The small molecule below binds the protein below.
Small molecule (SMILES): O=C(Cc1cncc2ccccc12)N(CCC1CCCCC1)Cc1cccs1

Sequence of chain 1.B:
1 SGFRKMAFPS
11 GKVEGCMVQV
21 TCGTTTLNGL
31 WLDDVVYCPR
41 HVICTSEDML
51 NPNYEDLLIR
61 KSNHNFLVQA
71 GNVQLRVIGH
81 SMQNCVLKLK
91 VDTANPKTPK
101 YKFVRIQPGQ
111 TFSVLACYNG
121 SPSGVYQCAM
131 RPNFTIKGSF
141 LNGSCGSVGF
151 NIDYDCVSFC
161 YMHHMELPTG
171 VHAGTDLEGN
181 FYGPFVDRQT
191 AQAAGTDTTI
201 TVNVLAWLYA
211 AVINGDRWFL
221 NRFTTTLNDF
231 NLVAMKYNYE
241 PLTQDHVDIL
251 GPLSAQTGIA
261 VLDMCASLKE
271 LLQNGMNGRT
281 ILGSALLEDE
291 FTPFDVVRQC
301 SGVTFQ

Binding-site contacts:
Ligand atom O contacts residue MET165 of chain 1.A at 3.3 Å.
Ligand atom C4 contacts residue LEU141 of chain 1.A at 3.7 Å (hydrophobic).
Ligand atom C3 contacts residue MET165 of chain 1.A at 3.8 Å (hydrophobic).
Ligand atom O contacts residue GLU166 of chain 1.A at 3.0 Å (salt-bridge).
Ligand atom C3 contacts residue CYS145 of chain 1.A at 3.7 Å (hydrophobic).
Ligand atom C16 contacts residue CYS44 of chain 1.A at 3.7 Å (hydrophobic).
Ligand atom C23 contacts residue MET165 of chain 1.A at 3.6 Å (hydrophobic).
Ligand atom N contacts residue SER144 of chain 1.A at 3.5 Å (h-bond).
Ligand atom C4 contacts residue HIS163 of chain 1.A at 3.6 Å.
Ligand atom C6 contacts residue GLU166 of chain 1.A at 3.4 Å.
Ligand atom C22 contacts residue MET165 of chain 1.A at 3.6 Å (hydrophobic).
Ligand atom C4 contacts residue PHE140 of chain 1.A at 3.4 Å (hydrophobic).
Ligand atom C19 contacts residue GLN189 of chain 1.A at 3.5 Å.
Ligand atom C21 contacts residue MET49 of chain 1.A at 3.8 Å (hydrophobic).
Ligand atom C20 contacts residue MET49 of chain 1.A at 3.7 Å (hydrophobic).
Ligand atom C4 contacts residue GLU166 of chain 1.A at 3.6 Å.
Ligand atom C23 contacts residue ARG188 of chain 1.A at 3.3 Å.
Ligand atom N contacts residue HIS163 of chain 1.A at 2.5 Å (h-bond).
Ligand atom C6 contacts residue ASN142 of chain 1.A at 3.6 Å.
Ligand atom C16 contacts residue THR25 of chain 1.A at 3.7 Å.
Ligand atom C18 contacts residue MET49 of chain 1.A at 3.8 Å (hydrophobic).
Ligand atom C21 contacts residue HIS164 of chain 1.A at 3.4 Å.
Ligand atom C17 contacts residue CYS44 of chain 1.A at 3.7 Å (hydrophobic).
Ligand atom C21 contacts residue MET165 of chain 1.A at 3.4 Å (hydrophobic).
Ligand atom C9 contacts residue ASN142 of chain 1.A at 3.6 Å.
Ligand atom C23 contacts residue MET49 of chain 1.A at 3.3 Å (hydrophobic).
Ligand atom C3 contacts residue HIS163 of chain 1.A at 3.1 Å.
Ligand atom C1 contacts residue CYS145 of chain 1.A at 3.5 Å (hydrophobic).
Ligand atom S contacts residue MET49 of chain 1.A at 3.4 Å.
Ligand atom S contacts residue DMS1 of chain 1.D at 3.8 Å.
Ligand atom C6 contacts residue LEU141 of chain 1.A at 3.7 Å (hydrophobic).
Ligand atom C5 contacts residue GLU166 of chain 1.A at 3.6 Å.
Ligand atom S contacts residue ARG188 of chain 1.A at 3.5 Å (salt-bridge).
Ligand atom C6 contacts residue PHE140 of chain 1.A at 3.7 Å (hydrophobic).
Ligand atom C5 contacts residue LEU141 of chain 1.A at 3.7 Å (hydrophobic).
Ligand atom C3 contacts residue GLU166 of chain 1.A at 3.8 Å.
Ligand atom C23 contacts residue ASP187 of chain 1.A at 3.4 Å.
Ligand atom C5 contacts residue ASN142 of chain 1.A at 3.8 Å.
Ligand atom C22 contacts residue MET49 of chain 1.A at 3.6 Å (hydrophobic).
Ligand atom S contacts residue GLN189 of chain 1.A at 3.6 Å.

Sequence of chain 1.A:
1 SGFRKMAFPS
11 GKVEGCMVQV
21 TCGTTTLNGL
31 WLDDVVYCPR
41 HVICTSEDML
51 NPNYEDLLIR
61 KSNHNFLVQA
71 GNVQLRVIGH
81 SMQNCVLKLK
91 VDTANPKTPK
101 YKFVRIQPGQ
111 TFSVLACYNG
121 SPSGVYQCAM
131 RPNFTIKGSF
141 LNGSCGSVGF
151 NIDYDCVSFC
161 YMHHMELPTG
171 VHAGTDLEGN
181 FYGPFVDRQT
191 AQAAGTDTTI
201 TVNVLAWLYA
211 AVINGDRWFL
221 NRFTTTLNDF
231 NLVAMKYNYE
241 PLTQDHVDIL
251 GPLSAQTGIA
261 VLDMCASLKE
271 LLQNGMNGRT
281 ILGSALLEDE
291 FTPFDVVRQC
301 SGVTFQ